The protein below binds the small molecule below.
Small molecule (SMILES): CC(=O)N[C@H]1[C@H](O[C@H]2[C@H](O)[C@@H](NC(C)=O)CO[C@@H]2CO)O[C@H](CO)[C@@H](O[C@@H]2O[C@H](CO[C@H]3O[C@H](CO)[C@@H](O)[C@H](O)[C@@H]3O)[C@@H](O)[C@H](O[C@H]3O[C@H](CO)[C@@H](O)[C@H](O)[C@@H]3O[C@H]3O[C@H](CO)[C@@H](O)[C@H](O)[C@@H]3O)[C@@H]2O)[C@@H]1O

Binding-site contacts:
Ligand atom C8 contacts residue SER415 of chain 1.C at 4.0 Å.
Ligand atom C8 contacts residue ASN346 of chain 1.C at 3.3 Å.
Ligand atom O6 contacts residue SER179 of chain 1.C at 3.2 Å.
Ligand atom C2 contacts residue SER415 of chain 1.C at 3.4 Å.
Ligand atom O4 contacts residue VAL414 of chain 1.C at 3.8 Å.
Ligand atom C5 contacts residue ASN232 of chain 1.C at 3.8 Å.
Ligand atom C4 contacts residue GLU181 of chain 1.C at 4.0 Å.
Ligand atom C5 contacts residue NAG1 of chain 1.LA at 4.0 Å.
Ligand atom N2 contacts residue SER415 of chain 1.C at 2.8 Å (h-bond).
Ligand atom C7 contacts residue SER415 of chain 1.C at 3.8 Å.
Ligand atom C7 contacts residue ASN232 of chain 1.C at 3.8 Å.
Ligand atom C6 contacts residue GLU181 of chain 1.C at 3.9 Å.
Ligand atom O6 contacts residue GLU181 of chain 1.C at 3.5 Å (salt-bridge).
Ligand atom C3 contacts residue ASN232 of chain 1.C at 3.8 Å.
Ligand atom O5 contacts residue ASN232 of chain 1.C at 2.4 Å (h-bond).
Ligand atom C3 contacts residue SER415 of chain 1.C at 3.6 Å.
Ligand atom C1 contacts residue VAL414 of chain 1.C at 4.0 Å (hydrophobic).
Ligand atom C6 contacts residue SER179 of chain 1.C at 3.6 Å.
Ligand atom O5 contacts residue VAL414 of chain 1.C at 4.0 Å.
Ligand atom C7 contacts residue ASN346 of chain 1.C at 4.0 Å.
Ligand atom O7 contacts residue PRO182 of chain 1.C at 3.8 Å.
Ligand atom C6 contacts residue VAL414 of chain 1.C at 4.1 Å (hydrophobic).
Ligand atom O6 contacts residue CYS347 of chain 1.C at 4.0 Å.
Ligand atom O3 contacts residue GLN408 of chain 1.C at 3.1 Å (h-bond).
Ligand atom O4 contacts residue LYS35 of chain 1.C at 3.1 Å.
Ligand atom C5 contacts residue VAL414 of chain 1.C at 3.2 Å (hydrophobic).
Ligand atom C3 contacts residue VAL414 of chain 1.C at 3.9 Å (hydrophobic).
Ligand atom O3 contacts residue LYS35 of chain 1.C at 3.2 Å.
Ligand atom N2 contacts residue ASN232 of chain 1.C at 2.9 Å (h-bond).
Ligand atom C1 contacts residue GLU181 of chain 1.C at 3.5 Å.
Ligand atom C5 contacts residue GLU181 of chain 1.C at 3.5 Å.
Ligand atom C2 contacts residue ASN232 of chain 1.C at 2.5 Å.
Ligand atom O6 contacts residue GLY348 of chain 1.C at 3.1 Å (h-bond).
Ligand atom C1 contacts residue ASN232 of chain 1.C at 1.5 Å.
Ligand atom C1 contacts residue SER415 of chain 1.C at 3.5 Å.
Ligand atom O5 contacts residue GLU181 of chain 1.C at 3.9 Å.
Ligand atom C6 contacts residue NAG1 of chain 1.LA at 3.7 Å.
Ligand atom O3 contacts residue GLU181 of chain 1.C at 3.7 Å.
Ligand atom O5 contacts residue NAG1 of chain 1.LA at 3.3 Å (h-bond).
Ligand atom C4 contacts residue VAL414 of chain 1.C at 3.8 Å (hydrophobic).

Sequence of chain 1.C:
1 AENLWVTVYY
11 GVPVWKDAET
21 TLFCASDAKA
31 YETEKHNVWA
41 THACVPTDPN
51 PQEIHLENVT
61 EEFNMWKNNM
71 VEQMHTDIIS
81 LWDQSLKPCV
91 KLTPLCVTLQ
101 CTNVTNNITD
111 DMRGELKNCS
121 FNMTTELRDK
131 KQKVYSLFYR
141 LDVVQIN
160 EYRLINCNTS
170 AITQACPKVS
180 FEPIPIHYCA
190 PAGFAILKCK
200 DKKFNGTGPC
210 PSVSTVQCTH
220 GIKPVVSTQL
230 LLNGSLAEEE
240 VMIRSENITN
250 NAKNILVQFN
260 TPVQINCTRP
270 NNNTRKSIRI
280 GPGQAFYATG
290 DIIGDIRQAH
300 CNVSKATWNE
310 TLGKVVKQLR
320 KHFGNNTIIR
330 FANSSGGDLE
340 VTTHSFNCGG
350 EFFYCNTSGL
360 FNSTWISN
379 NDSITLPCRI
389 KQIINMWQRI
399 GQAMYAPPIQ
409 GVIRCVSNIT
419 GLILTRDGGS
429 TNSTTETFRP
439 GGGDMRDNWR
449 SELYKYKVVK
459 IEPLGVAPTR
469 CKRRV